Sequence of chain 49.C:
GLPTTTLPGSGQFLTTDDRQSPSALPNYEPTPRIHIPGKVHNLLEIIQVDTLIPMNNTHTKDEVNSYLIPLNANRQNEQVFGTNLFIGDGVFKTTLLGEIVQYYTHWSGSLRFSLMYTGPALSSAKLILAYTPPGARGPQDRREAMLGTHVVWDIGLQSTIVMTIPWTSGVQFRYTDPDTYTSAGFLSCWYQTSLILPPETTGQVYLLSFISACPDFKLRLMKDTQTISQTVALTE

Sequence of chain 49.A:
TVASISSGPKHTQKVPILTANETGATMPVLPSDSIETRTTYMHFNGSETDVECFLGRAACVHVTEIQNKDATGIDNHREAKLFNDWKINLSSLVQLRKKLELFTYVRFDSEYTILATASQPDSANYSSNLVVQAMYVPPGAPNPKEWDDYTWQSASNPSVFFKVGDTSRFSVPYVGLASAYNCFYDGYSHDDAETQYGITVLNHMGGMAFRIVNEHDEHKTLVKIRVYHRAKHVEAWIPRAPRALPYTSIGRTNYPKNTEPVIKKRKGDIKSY

Binding-site contacts:
Ligand atom C7C contacts residue TYR128 of chain 49.A at 3.6 Å (hydrophobic).
Ligand atom O1 contacts residue PHE186 of chain 49.A at 3.5 Å.
Ligand atom C5 contacts residue PHE186 of chain 49.A at 3.5 Å (hydrophobic).
Ligand atom CM1 contacts residue SER107 of chain 49.A at 3.9 Å.
Ligand atom C2B contacts residue MET221 of chain 49.A at 3.5 Å (hydrophobic).
Ligand atom O1 contacts residue ALA24 of chain 49.C at 3.6 Å.
Ligand atom N2 contacts residue ALA24 of chain 49.C at 3.4 Å.
Ligand atom C31 contacts residue VAL176 of chain 49.A at 3.3 Å (hydrophobic).
Ligand atom C3C contacts residue VAL188 of chain 49.A at 3.3 Å (hydrophobic).
Ligand atom C6C contacts residue MET221 of chain 49.A at 3.7 Å (hydrophobic).
Ligand atom C3C contacts residue TYR128 of chain 49.A at 3.9 Å (hydrophobic).
Ligand atom C31 contacts residue SER175 of chain 49.A at 3.6 Å.
Ligand atom C5C contacts residue ILE104 of chain 49.A at 3.8 Å (hydrophobic).
Ligand atom C1B contacts residue MET221 of chain 49.A at 3.8 Å (hydrophobic).
Ligand atom C31 contacts residue PRO174 of chain 49.A at 3.4 Å (hydrophobic).
Ligand atom C4 contacts residue TYR152 of chain 49.A at 3.9 Å (hydrophobic).
Ligand atom C6C contacts residue VAL191 of chain 49.A at 3.2 Å (hydrophobic).
Ligand atom C3B contacts residue MET221 of chain 49.A at 3.8 Å (hydrophobic).
Ligand atom O1 contacts residue TYR152 of chain 49.A at 3.9 Å.
Ligand atom C6B contacts residue TYR197 of chain 49.A at 3.6 Å (hydrophobic).
Ligand atom O1B contacts residue MET221 of chain 49.A at 3.4 Å.
Ligand atom C5B contacts residue LEU106 of chain 49.A at 3.5 Å (hydrophobic).
Ligand atom C5B contacts residue TYR197 of chain 49.A at 3.7 Å (hydrophobic).
Ligand atom C31 contacts residue ALA150 of chain 49.A at 3.5 Å (hydrophobic).
Ligand atom C6B contacts residue LEU106 of chain 49.A at 3.9 Å (hydrophobic).
Ligand atom C3 contacts residue PHE186 of chain 49.A at 3.8 Å (hydrophobic).
Ligand atom C2C contacts residue VAL188 of chain 49.A at 3.2 Å (hydrophobic).
Ligand atom C5 contacts residue TYR152 of chain 49.A at 3.8 Å (hydrophobic).
Ligand atom C5C contacts residue TYR128 of chain 49.A at 3.5 Å (hydrophobic).
Ligand atom O1 contacts residue VAL188 of chain 49.A at 3.8 Å.
Ligand atom O1B contacts residue TYR128 of chain 49.A at 3.9 Å.
Ligand atom N2 contacts residue PHE186 of chain 49.A at 3.7 Å.
Ligand atom N3A contacts residue ASN219 of chain 49.A at 3.0 Å (h-bond).
Ligand atom C4A contacts residue ASN219 of chain 49.A at 3.5 Å.
Ligand atom C4 contacts residue MET224 of chain 49.A at 3.8 Å (hydrophobic).
Ligand atom C3 contacts residue PRO174 of chain 49.A at 3.8 Å (hydrophobic).
Ligand atom C7C contacts residue TYR197 of chain 49.A at 3.8 Å (hydrophobic).
Ligand atom C4C contacts residue TYR152 of chain 49.A at 3.8 Å (hydrophobic).
Ligand atom C4B contacts residue LEU106 of chain 49.A at 3.7 Å (hydrophobic).
Ligand atom C4 contacts residue PHE186 of chain 49.A at 3.6 Å (hydrophobic).

The small molecule below binds the protein below.
Small molecule (SMILES): Cc1cc(CCCCCCCOc2ccc(C3=N[C@@H](C)CO3)cc2)on1